Sequence of chain 1.D:
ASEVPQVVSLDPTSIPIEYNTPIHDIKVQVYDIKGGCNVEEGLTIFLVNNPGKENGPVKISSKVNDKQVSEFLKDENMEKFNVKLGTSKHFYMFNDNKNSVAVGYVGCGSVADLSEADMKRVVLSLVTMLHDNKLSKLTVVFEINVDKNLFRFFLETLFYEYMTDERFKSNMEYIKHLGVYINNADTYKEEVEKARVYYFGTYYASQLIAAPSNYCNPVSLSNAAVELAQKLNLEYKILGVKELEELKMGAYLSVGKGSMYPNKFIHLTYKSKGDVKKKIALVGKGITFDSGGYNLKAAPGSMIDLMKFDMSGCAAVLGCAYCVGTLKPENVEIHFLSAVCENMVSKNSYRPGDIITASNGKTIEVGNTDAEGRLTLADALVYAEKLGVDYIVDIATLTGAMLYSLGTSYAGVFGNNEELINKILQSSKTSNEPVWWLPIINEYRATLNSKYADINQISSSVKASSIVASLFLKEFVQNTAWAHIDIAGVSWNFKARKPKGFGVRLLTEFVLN

A small-molecule ligand and the protein it binds are described below.
Small molecule (SMILES): CC(C)(C)C(=O)N[C@@H](C(=O)NO)c1ccc(-c2ccsc2)cc1

Binding-site contacts:
Ligand atom CAM contacts residue MET315 of chain 1.D at 3.7 Å (hydrophobic).
Ligand atom SAP contacts residue MET311 of chain 1.D at 3.5 Å.
Ligand atom OAE contacts residue LEU406 of chain 1.D at 3.9 Å.
Ligand atom OAE contacts residue GLY408 of chain 1.D at 3.2 Å (h-bond).
Ligand atom OAE contacts residue THR407 of chain 1.D at 3.4 Å.
Ligand atom O contacts residue LYS305 of chain 1.D at 2.9 Å (salt-bridge).
Ligand atom CAI contacts residue GLY408 of chain 1.D at 3.7 Å.
Ligand atom NAN contacts residue ZN1 of chain 1.PA at 3.0 Å.
Ligand atom NAN contacts residue LEU406 of chain 1.D at 3.1 Å (h-bond).
Ligand atom NAN contacts residue ASP378 of chain 1.D at 3.2 Å (salt-bridge).
Ligand atom C contacts residue ASP298 of chain 1.D at 3.8 Å.
Ligand atom CAJ contacts residue GLY408 of chain 1.D at 3.7 Å.
Ligand atom NAN contacts residue LYS293 of chain 1.D at 3.5 Å (salt-bridge).
Ligand atom OAF contacts residue ASP298 of chain 1.D at 3.3 Å (salt-bridge).
Ligand atom NAN contacts residue CO31 of chain 1.QA at 2.8 Å (h-bond).
Ligand atom CAG contacts residue LEU411 of chain 1.D at 3.9 Å (hydrophobic).
Ligand atom CAH contacts residue ALA496 of chain 1.D at 3.3 Å (hydrophobic).
Ligand atom C contacts residue ZN1 of chain 1.OA at 2.9 Å.
Ligand atom O contacts residue ASP378 of chain 1.D at 3.0 Å (salt-bridge).
Ligand atom CAG contacts residue ALA496 of chain 1.D at 3.3 Å (hydrophobic).
Ligand atom CAU contacts residue GLY408 of chain 1.D at 3.5 Å.
Ligand atom C contacts residue ZN1 of chain 1.PA at 3.7 Å.
Ligand atom OAF contacts residue LYS293 of chain 1.D at 3.0 Å (salt-bridge).
Ligand atom O contacts residue ZN1 of chain 1.OA at 2.2 Å.
Ligand atom OAF contacts residue GLY381 of chain 1.D at 3.9 Å.
Ligand atom OAF contacts residue ZN1 of chain 1.PA at 2.1 Å.
Ligand atom OAF contacts residue ASP378 of chain 1.D at 2.9 Å (salt-bridge).
Ligand atom OAF contacts residue CO31 of chain 1.QA at 2.7 Å (h-bond).
Ligand atom CAL contacts residue GLY408 of chain 1.D at 3.8 Å.
Ligand atom NAN contacts residue ZN1 of chain 1.OA at 3.0 Å.
Ligand atom O contacts residue ASP298 of chain 1.D at 3.0 Å (salt-bridge).
Ligand atom OAF contacts residue ZN1 of chain 1.OA at 2.3 Å.
Ligand atom O contacts residue ZN1 of chain 1.PA at 3.7 Å.
Ligand atom CAK contacts residue LEU406 of chain 1.D at 3.7 Å (hydrophobic).
Ligand atom CA contacts residue LEU406 of chain 1.D at 3.3 Å (hydrophobic).
Ligand atom CAS contacts residue GLY408 of chain 1.D at 3.7 Å.
Ligand atom C contacts residue LEU406 of chain 1.D at 3.7 Å (hydrophobic).
Ligand atom C contacts residue ASP378 of chain 1.D at 3.2 Å.
Ligand atom CAK contacts residue GLY408 of chain 1.D at 3.5 Å.
Ligand atom OAF contacts residue GLU380 of chain 1.D at 2.7 Å (salt-bridge).